Sequence of chain 1.D:
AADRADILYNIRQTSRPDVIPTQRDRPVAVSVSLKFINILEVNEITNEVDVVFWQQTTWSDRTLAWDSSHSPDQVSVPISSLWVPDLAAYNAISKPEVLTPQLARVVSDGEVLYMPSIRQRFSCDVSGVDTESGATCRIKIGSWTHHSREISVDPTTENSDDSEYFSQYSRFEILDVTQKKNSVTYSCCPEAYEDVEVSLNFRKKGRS

A small-molecule ligand and the protein it binds are described below.
Small molecule (SMILES): N#C/N=C1\SCCN1Cc1ccc(Cl)nc1

Sequence of chain 1.C:
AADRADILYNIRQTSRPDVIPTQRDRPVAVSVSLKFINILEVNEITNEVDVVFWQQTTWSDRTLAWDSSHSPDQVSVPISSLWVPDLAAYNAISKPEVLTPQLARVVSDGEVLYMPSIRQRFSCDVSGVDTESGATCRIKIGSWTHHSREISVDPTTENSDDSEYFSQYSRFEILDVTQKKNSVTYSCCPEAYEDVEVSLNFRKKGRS

Binding-site contacts:
Ligand atom S11 contacts residue VAL187 of chain 1.C at 4.0 Å.
Ligand atom C6 contacts residue TYR196 of chain 1.C at 3.9 Å (hydrophobic).
Ligand atom C15 contacts residue CYS191 of chain 1.C at 3.6 Å (hydrophobic).
Ligand atom C6 contacts residue LEU116 of chain 1.D at 3.9 Å (hydrophobic).
Ligand atom CL7 contacts residue ARG108 of chain 1.D at 3.6 Å.
Ligand atom C6 contacts residue TRP147 of chain 1.C at 4.1 Å (hydrophobic).
Ligand atom C12 contacts residue TRP147 of chain 1.C at 3.6 Å (hydrophobic).
Ligand atom C8 contacts residue MET118 of chain 1.D at 3.9 Å (hydrophobic).
Ligand atom CL7 contacts residue ALA107 of chain 1.D at 4.1 Å.
Ligand atom N16 contacts residue THR188 of chain 1.C at 3.3 Å.
Ligand atom C15 contacts residue TYR196 of chain 1.C at 3.7 Å (hydrophobic).
Ligand atom N14 contacts residue CYS191 of chain 1.C at 3.6 Å.
Ligand atom N16 contacts residue CYS191 of chain 1.C at 3.9 Å.
Ligand atom N2 contacts residue MET118 of chain 1.D at 3.4 Å.
Ligand atom C4 contacts residue MET118 of chain 1.D at 4.0 Å (hydrophobic).
Ligand atom N16 contacts residue TYR189 of chain 1.C at 2.8 Å (h-bond).
Ligand atom C5 contacts residue TRP147 of chain 1.C at 3.8 Å (hydrophobic).
Ligand atom N16 contacts residue TYR196 of chain 1.C at 3.9 Å.
Ligand atom C3 contacts residue TRP147 of chain 1.C at 3.2 Å (hydrophobic).
Ligand atom C15 contacts residue CYS192 of chain 1.C at 4.0 Å (hydrophobic).
Ligand atom N2 contacts residue THR148 of chain 1.C at 4.0 Å.
Ligand atom C12 contacts residue SER146 of chain 1.C at 3.8 Å.
Ligand atom C1 contacts residue LEU116 of chain 1.D at 4.1 Å (hydrophobic).
Ligand atom CL7 contacts residue LEU106 of chain 1.D at 4.1 Å.
Ligand atom C12 contacts residue TYR93 of chain 1.C at 3.5 Å (hydrophobic).
Ligand atom CL7 contacts residue THR148 of chain 1.C at 3.6 Å.
Ligand atom C1 contacts residue THR148 of chain 1.C at 3.8 Å.
Ligand atom N2 contacts residue TRP147 of chain 1.C at 3.5 Å (h-bond).
Ligand atom C3 contacts residue MET118 of chain 1.D at 3.2 Å (hydrophobic).
Ligand atom N14 contacts residue TYR196 of chain 1.C at 3.9 Å.
Ligand atom C15 contacts residue TYR189 of chain 1.C at 3.6 Å (hydrophobic).
Ligand atom N9 contacts residue TRP147 of chain 1.C at 3.8 Å.
Ligand atom C10 contacts residue TYR196 of chain 1.C at 3.9 Å (hydrophobic).
Ligand atom S11 contacts residue TYR196 of chain 1.C at 3.4 Å.
Ligand atom N14 contacts residue CYS192 of chain 1.C at 3.8 Å.
Ligand atom C5 contacts residue TYR196 of chain 1.C at 3.6 Å (hydrophobic).
Ligand atom C13 contacts residue TRP147 of chain 1.C at 3.0 Å (hydrophobic).
Ligand atom N16 contacts residue CYS192 of chain 1.C at 4.1 Å.
Ligand atom CL7 contacts residue LEU116 of chain 1.D at 3.6 Å.
Ligand atom C4 contacts residue TRP147 of chain 1.C at 3.6 Å (hydrophobic).